The protein below binds the small molecule below.
Small molecule (SMILES): Cc1n[nH]cc1-c1ccccc1

Sequence of chain 2.A:
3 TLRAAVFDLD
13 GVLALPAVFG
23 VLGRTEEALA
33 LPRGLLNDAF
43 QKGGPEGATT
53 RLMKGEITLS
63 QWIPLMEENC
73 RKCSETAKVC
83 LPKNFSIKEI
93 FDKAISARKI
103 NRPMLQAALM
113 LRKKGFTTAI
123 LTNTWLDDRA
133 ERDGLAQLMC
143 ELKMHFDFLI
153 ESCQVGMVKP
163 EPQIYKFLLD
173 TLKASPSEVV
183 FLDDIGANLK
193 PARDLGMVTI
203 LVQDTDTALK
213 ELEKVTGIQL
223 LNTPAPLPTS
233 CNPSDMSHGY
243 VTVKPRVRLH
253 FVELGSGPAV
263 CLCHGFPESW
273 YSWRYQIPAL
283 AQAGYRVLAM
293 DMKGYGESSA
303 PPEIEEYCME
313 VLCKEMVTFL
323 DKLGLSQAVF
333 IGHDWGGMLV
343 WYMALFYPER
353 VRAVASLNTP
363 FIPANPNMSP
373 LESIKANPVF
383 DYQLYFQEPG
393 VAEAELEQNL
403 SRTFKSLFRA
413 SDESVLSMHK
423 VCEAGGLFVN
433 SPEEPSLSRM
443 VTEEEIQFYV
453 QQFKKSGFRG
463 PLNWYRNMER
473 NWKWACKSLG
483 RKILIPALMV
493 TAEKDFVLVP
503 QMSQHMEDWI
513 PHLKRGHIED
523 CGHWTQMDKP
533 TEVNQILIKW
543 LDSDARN

Binding-site contacts:
Ligand atom N13 contacts residue ASP336 of chain 2.A at 2.8 Å (salt-bridge).
Ligand atom C9 contacts residue MET470 of chain 2.A at 3.7 Å (hydrophobic).
Ligand atom C3 contacts residue GLN385 of chain 2.A at 3.7 Å.
Ligand atom N13 contacts residue TYR467 of chain 2.A at 3.1 Å (h-bond).
Ligand atom C6 contacts residue GLN385 of chain 2.A at 3.3 Å.
Ligand atom C8 contacts residue GLN385 of chain 2.A at 3.2 Å.
Ligand atom C7 contacts residue GLN385 of chain 2.A at 3.8 Å.
Ligand atom C2 contacts residue MET340 of chain 2.A at 3.2 Å (hydrophobic).
Ligand atom N13 contacts residue LEU500 of chain 2.A at 3.9 Å.
Ligand atom C1 contacts residue TYR467 of chain 2.A at 4.1 Å (hydrophobic).
Ligand atom C2 contacts residue ASP336 of chain 2.A at 4.0 Å.
Ligand atom C11 contacts residue GLN385 of chain 2.A at 3.7 Å.
Ligand atom C9 contacts residue GLN385 of chain 2.A at 3.9 Å.
Ligand atom C10 contacts residue ILE376 of chain 2.A at 4.1 Å (hydrophobic).
Ligand atom C12 contacts residue TYR467 of chain 2.A at 3.1 Å (hydrophobic).
Ligand atom N13 contacts residue TYR384 of chain 2.A at 3.9 Å.
Ligand atom C7 contacts residue TRP337 of chain 2.A at 3.7 Å (hydrophobic).
Ligand atom C7 contacts residue MET470 of chain 2.A at 4.3 Å (hydrophobic).
Ligand atom C10 contacts residue PHE382 of chain 2.A at 3.6 Å (hydrophobic).
Ligand atom C1 contacts residue TRP337 of chain 2.A at 4.1 Å (hydrophobic).
Ligand atom C10 contacts residue GLN385 of chain 2.A at 3.7 Å.
Ligand atom C9 contacts residue TRP337 of chain 2.A at 4.2 Å (hydrophobic).
Ligand atom C12 contacts residue LEU500 of chain 2.A at 4.0 Å (hydrophobic).
Ligand atom C1 contacts residue MET340 of chain 2.A at 4.2 Å (hydrophobic).
Ligand atom C8 contacts residue PHE382 of chain 2.A at 3.2 Å (hydrophobic).
Ligand atom C9 contacts residue MET340 of chain 2.A at 4.2 Å (hydrophobic).
Ligand atom C7 contacts residue TYR467 of chain 2.A at 4.1 Å (hydrophobic).
Ligand atom C12 contacts residue TYR384 of chain 2.A at 3.3 Å (hydrophobic).
Ligand atom N3 contacts residue TRP337 of chain 2.A at 3.7 Å.
Ligand atom C12 contacts residue ASP336 of chain 2.A at 4.1 Å.
Ligand atom N3 contacts residue ASP336 of chain 2.A at 3.1 Å (salt-bridge).
Ligand atom N3 contacts residue LEU500 of chain 2.A at 4.2 Å.
Ligand atom C12 contacts residue GLN385 of chain 2.A at 3.5 Å.
Ligand atom C2 contacts residue TRP337 of chain 2.A at 3.5 Å (hydrophobic).
Ligand atom C7 contacts residue MET340 of chain 2.A at 3.9 Å (hydrophobic).
Ligand atom C3 contacts residue TYR467 of chain 2.A at 3.8 Å (hydrophobic).
Ligand atom N3 contacts residue TYR467 of chain 2.A at 3.8 Å.
Ligand atom C2 contacts residue THR361 of chain 2.A at 4.2 Å.
Ligand atom C11 contacts residue ILE376 of chain 2.A at 3.6 Å (hydrophobic).
Ligand atom C6 contacts residue MET340 of chain 2.A at 4.3 Å (hydrophobic).